Binding-site contacts:
Ligand atom C4 contacts residue NAP1 of chain 1.K at 3.5 Å.
Ligand atom C10 contacts residue LEU128 of chain 1.A at 3.4 Å (hydrophobic).
Ligand atom O17 contacts residue TYR183 of chain 1.A at 2.5 Å (h-bond).
Ligand atom C9 contacts residue VAL227 of chain 1.A at 3.5 Å (hydrophobic).
Ligand atom C17 contacts residue VAL227 of chain 1.A at 3.8 Å (hydrophobic).
Ligand atom C19 contacts residue VAL227 of chain 1.A at 3.8 Å (hydrophobic).
Ligand atom C15 contacts residue VAL227 of chain 1.A at 3.8 Å (hydrophobic).
Ligand atom C8 contacts residue SER223 of chain 1.A at 3.8 Å.
Ligand atom C8 contacts residue NAP1 of chain 1.K at 3.8 Å.
Ligand atom C11 contacts residue LEU128 of chain 1.A at 3.6 Å (hydrophobic).
Ligand atom C3 contacts residue NAP1 of chain 1.K at 3.1 Å.
Ligand atom C16 contacts residue PHE230 of chain 1.A at 3.8 Å (hydrophobic).
Ligand atom C19 contacts residue TYR183 of chain 1.A at 3.6 Å (hydrophobic).
Ligand atom C10 contacts residue VAL227 of chain 1.A at 3.7 Å (hydrophobic).
Ligand atom C2 contacts residue NAP1 of chain 1.K at 3.2 Å.
Ligand atom C3 contacts residue ALA224 of chain 1.A at 3.8 Å (hydrophobic).
Ligand atom C19 contacts residue GLN181 of chain 1.A at 2.8 Å.
Ligand atom CAD contacts residue ALA121 of chain 1.A at 3.5 Å (hydrophobic).
Ligand atom C6 contacts residue TYR183 of chain 1.A at 3.4 Å (hydrophobic).
Ligand atom C11 contacts residue MET186 of chain 1.A at 3.7 Å (hydrophobic).
Ligand atom C1 contacts residue NAP1 of chain 1.K at 3.3 Å.
Ligand atom C1 contacts residue TYR183 of chain 1.A at 3.3 Å (hydrophobic).
Ligand atom C6 contacts residue NAP1 of chain 1.K at 3.3 Å.
Ligand atom C19 contacts residue VAL180 of chain 1.A at 3.5 Å (hydrophobic).
Ligand atom O7 contacts residue NAP1 of chain 1.K at 3.2 Å (h-bond).
Ligand atom O17 contacts residue LYS190 of chain 1.A at 3.8 Å.
Ligand atom NAB contacts residue ALA121 of chain 1.A at 3.2 Å (h-bond).
Ligand atom C13 contacts residue SER223 of chain 1.A at 3.5 Å.
Ligand atom CAD contacts residue SER223 of chain 1.A at 3.4 Å.
Ligand atom C4 contacts residue ALA224 of chain 1.A at 3.6 Å (hydrophobic).
Ligand atom C5 contacts residue NAP1 of chain 1.K at 3.3 Å.
Ligand atom NAB contacts residue SER223 of chain 1.A at 3.5 Å (h-bond).
Ligand atom NAB contacts residue NAP1 of chain 1.K at 3.4 Å.
Ligand atom O17 contacts residue NAP1 of chain 1.K at 2.6 Å (h-bond).
Ligand atom C16 contacts residue TYR173 of chain 1.A at 3.7 Å (hydrophobic).
Ligand atom C17 contacts residue TYR173 of chain 1.A at 3.5 Å (hydrophobic).
Ligand atom C12 contacts residue PHE122 of chain 1.A at 3.8 Å (hydrophobic).
Ligand atom C18 contacts residue VAL227 of chain 1.A at 3.3 Å (hydrophobic).
Ligand atom CAD contacts residue NAP1 of chain 1.K at 3.7 Å.
Ligand atom C14 contacts residue NAP1 of chain 1.K at 3.3 Å.

Sequence of chain 1.A:
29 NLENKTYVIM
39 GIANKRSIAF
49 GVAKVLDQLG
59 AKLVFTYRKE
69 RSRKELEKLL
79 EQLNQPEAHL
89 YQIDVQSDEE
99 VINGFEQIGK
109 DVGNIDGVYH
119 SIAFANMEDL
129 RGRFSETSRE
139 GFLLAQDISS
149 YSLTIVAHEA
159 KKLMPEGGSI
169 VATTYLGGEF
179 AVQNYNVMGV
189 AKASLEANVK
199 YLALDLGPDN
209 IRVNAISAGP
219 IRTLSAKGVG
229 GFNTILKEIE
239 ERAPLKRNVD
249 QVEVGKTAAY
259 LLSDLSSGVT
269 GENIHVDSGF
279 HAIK

The protein below binds the small molecule below.
Small molecule (SMILES): CCCCCCc1ccc(Oc2ccccc2C#N)c(O)c1